The protein below binds the small molecule below.
Small molecule (SMILES): CC[C@H](C)[C@@H]1NC(=O)[C@H](CCCNC(N)=[NH2+])NC(=O)[C@H]([C@@H](C)CC)NC(=O)[C@H](CO)NC(=O)[C@H](CCCC[NH3+])NC(=O)[C@@H]2CCCN2C(=O)[C@H]2CCCN2C(=O)[C@H](C)NC(=O)[C@H](Cc2ccc(O)cc2)NC(=O)[C@H](Cc2ccccc2)NC(=O)[C@H](C)NC(=O)[C@H](CCC(N)=O)NC(=O)CNC(=O)[C@@H]2CCCN2C(=O)CNC1=O

Binding-site contacts:
Ligand atom CG contacts residue ASN116 of chain 1.B at 3.7 Å.
Ligand atom O contacts residue ASN116 of chain 1.B at 2.9 Å (h-bond).
Ligand atom CA contacts residue ASN116 of chain 1.B at 3.8 Å.
Ligand atom C contacts residue TRP49 of chain 1.B at 3.8 Å (hydrophobic).
Ligand atom CB contacts residue TRP49 of chain 1.B at 3.8 Å (hydrophobic).
Ligand atom OH contacts residue ASP70 of chain 1.B at 2.6 Å (salt-bridge).
Ligand atom CE2 contacts residue ASP70 of chain 1.B at 3.2 Å.
Ligand atom CE2 contacts residue ALA41 of chain 1.B at 3.8 Å (hydrophobic).
Ligand atom CD contacts residue PHE105 of chain 1.B at 3.6 Å (hydrophobic).
Ligand atom OH contacts residue HIS45 of chain 1.B at 3.6 Å.
Ligand atom CE1 contacts residue LEU79 of chain 1.B at 3.6 Å (hydrophobic).
Ligand atom CB contacts residue ASN116 of chain 1.B at 3.7 Å.
Ligand atom CG2 contacts residue TRP49 of chain 1.B at 3.6 Å (hydrophobic).
Ligand atom O contacts residue ASN116 of chain 1.B at 3.7 Å.
Ligand atom CA contacts residue ASN116 of chain 1.B at 3.5 Å.
Ligand atom CA contacts residue TRP49 of chain 1.B at 3.8 Å (hydrophobic).
Ligand atom O contacts residue ARG15 of chain 1.B at 2.8 Å (salt-bridge).
Ligand atom CE1 contacts residue VAL39 of chain 1.B at 3.7 Å (hydrophobic).
Ligand atom CB contacts residue TRP72 of chain 1.B at 3.6 Å (hydrophobic).
Ligand atom CD1 contacts residue TRP49 of chain 1.B at 3.6 Å (hydrophobic).
Ligand atom CE2 contacts residue LEU46 of chain 1.B at 3.7 Å (hydrophobic).
Ligand atom N contacts residue TRP72 of chain 1.B at 3.8 Å.
Ligand atom C contacts residue ASN116 of chain 1.B at 3.6 Å.
Ligand atom OH contacts residue LEU79 of chain 1.B at 3.8 Å.
Ligand atom CZ contacts residue LEU79 of chain 1.B at 3.6 Å (hydrophobic).
Ligand atom CZ contacts residue ASP70 of chain 1.B at 3.4 Å.
Ligand atom O contacts residue TRP49 of chain 1.B at 3.1 Å (h-bond).
Ligand atom OH contacts residue ALA41 of chain 1.B at 3.4 Å.
Ligand atom CE2 contacts residue VAL39 of chain 1.B at 3.8 Å (hydrophobic).
Ligand atom C contacts residue ASN116 of chain 1.B at 3.8 Å.
Ligand atom CG contacts residue TRP72 of chain 1.B at 3.8 Å (hydrophobic).
Ligand atom CG2 contacts residue ALA82 of chain 1.B at 3.2 Å (hydrophobic).
Ligand atom CG contacts residue PHE105 of chain 1.B at 3.9 Å (hydrophobic).
Ligand atom CD1 contacts residue VAL39 of chain 1.B at 3.8 Å (hydrophobic).
Ligand atom N contacts residue ASN116 of chain 1.B at 2.9 Å (h-bond).
Ligand atom C contacts residue ARG15 of chain 1.B at 3.8 Å.
Ligand atom CB contacts residue TRP49 of chain 1.B at 3.7 Å (hydrophobic).
Ligand atom CA contacts residue TRP72 of chain 1.B at 3.5 Å (hydrophobic).
Ligand atom CZ contacts residue VAL39 of chain 1.B at 3.7 Å (hydrophobic).
Ligand atom CE2 contacts residue TRP72 of chain 1.B at 3.8 Å (hydrophobic).

Sequence of chain 1.B:
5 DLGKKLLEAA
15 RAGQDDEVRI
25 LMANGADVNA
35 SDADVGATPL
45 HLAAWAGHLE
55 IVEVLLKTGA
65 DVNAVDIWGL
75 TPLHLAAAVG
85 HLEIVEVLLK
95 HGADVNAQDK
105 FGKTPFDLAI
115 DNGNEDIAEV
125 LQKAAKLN